Sequence of chain 1.A:
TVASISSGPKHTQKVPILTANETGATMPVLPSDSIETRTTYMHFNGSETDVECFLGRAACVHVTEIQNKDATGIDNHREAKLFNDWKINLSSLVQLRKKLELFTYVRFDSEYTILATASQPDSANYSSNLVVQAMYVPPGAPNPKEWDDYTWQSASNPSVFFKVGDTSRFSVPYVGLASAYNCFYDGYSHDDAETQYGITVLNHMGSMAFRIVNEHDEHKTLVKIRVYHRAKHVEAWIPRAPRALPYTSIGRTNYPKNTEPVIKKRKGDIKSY

Binding-site contacts:
Ligand atom O1A contacts residue PHE186 of chain 1.A at 2.8 Å.
Ligand atom C2A contacts residue MET224 of chain 1.A at 3.4 Å (hydrophobic).
Ligand atom C5C contacts residue VAL191 of chain 1.A at 3.9 Å (hydrophobic).
Ligand atom C5A contacts residue PHE186 of chain 1.A at 3.4 Å (hydrophobic).
Ligand atom N2 contacts residue ASN219 of chain 1.A at 3.6 Å.
Ligand atom C5C contacts residue VAL188 of chain 1.A at 3.9 Å (hydrophobic).
Ligand atom C2A contacts residue PHE186 of chain 1.A at 3.2 Å (hydrophobic).
Ligand atom CL1 contacts residue TYR128 of chain 1.A at 3.3 Å.
Ligand atom C5B contacts residue MET224 of chain 1.A at 3.5 Å (hydrophobic).
Ligand atom N3A contacts residue ALA24 of chain 1.C at 3.6 Å.
Ligand atom O1 contacts residue MET221 of chain 1.A at 3.2 Å (h-bond).
Ligand atom C5C contacts residue TYR152 of chain 1.A at 3.9 Å (hydrophobic).
Ligand atom C3B contacts residue TYR152 of chain 1.A at 3.7 Å (hydrophobic).
Ligand atom C5B contacts residue PHE186 of chain 1.A at 3.5 Å (hydrophobic).
Ligand atom C6B contacts residue TYR128 of chain 1.A at 3.8 Å (hydrophobic).
Ligand atom N3A contacts residue PRO174 of chain 1.A at 3.7 Å.
Ligand atom C31 contacts residue TYR197 of chain 1.A at 3.9 Å (hydrophobic).
Ligand atom C2B contacts residue TYR152 of chain 1.A at 3.8 Å (hydrophobic).
Ligand atom C4B contacts residue PHE186 of chain 1.A at 3.4 Å (hydrophobic).
Ligand atom N3A contacts residue PHE186 of chain 1.A at 3.9 Å.
Ligand atom C4B contacts residue MET224 of chain 1.A at 3.8 Å (hydrophobic).
Ligand atom C4 contacts residue LEU106 of chain 1.A at 3.6 Å (hydrophobic).
Ligand atom C5 contacts residue LEU106 of chain 1.A at 3.7 Å (hydrophobic).
Ligand atom C5A contacts residue MET224 of chain 1.A at 3.5 Å (hydrophobic).
Ligand atom C2C contacts residue TYR197 of chain 1.A at 3.8 Å (hydrophobic).
Ligand atom C1C contacts residue TYR128 of chain 1.A at 3.7 Å (hydrophobic).
Ligand atom C4C contacts residue VAL191 of chain 1.A at 3.5 Å (hydrophobic).
Ligand atom C4B contacts residue TYR152 of chain 1.A at 3.8 Å (hydrophobic).
Ligand atom C1C contacts residue LEU106 of chain 1.A at 3.5 Å (hydrophobic).
Ligand atom C3C contacts residue TYR128 of chain 1.A at 3.4 Å (hydrophobic).
Ligand atom C1B contacts residue VAL188 of chain 1.A at 3.9 Å (hydrophobic).
Ligand atom C5A contacts residue ALA150 of chain 1.A at 3.9 Å (hydrophobic).
Ligand atom O1A contacts residue MET224 of chain 1.A at 2.8 Å.
Ligand atom O1B contacts residue ILE104 of chain 1.A at 3.8 Å.
Ligand atom C2C contacts residue TYR128 of chain 1.A at 3.8 Å (hydrophobic).
Ligand atom C4C contacts residue VAL188 of chain 1.A at 3.9 Å (hydrophobic).
Ligand atom C2B contacts residue VAL188 of chain 1.A at 3.7 Å (hydrophobic).
Ligand atom C4A contacts residue PRO174 of chain 1.A at 3.3 Å (hydrophobic).
Ligand atom C5A contacts residue VAL176 of chain 1.A at 3.2 Å (hydrophobic).
Ligand atom CL1 contacts residue ILE104 of chain 1.A at 3.5 Å.

This small molecule binds to this protein.
Small molecule (SMILES): Cc1cc(CCCCCOc2ccc(C3=NCCO3)cc2Cl)on1

Sequence of chain 1.C:
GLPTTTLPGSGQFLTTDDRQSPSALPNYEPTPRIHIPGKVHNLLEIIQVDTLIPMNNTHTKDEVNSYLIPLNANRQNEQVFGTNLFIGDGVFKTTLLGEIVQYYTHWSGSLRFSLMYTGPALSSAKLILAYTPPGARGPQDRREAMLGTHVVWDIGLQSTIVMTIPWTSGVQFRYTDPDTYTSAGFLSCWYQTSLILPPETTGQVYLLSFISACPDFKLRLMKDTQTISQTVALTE

Sequence of chain 2.C:
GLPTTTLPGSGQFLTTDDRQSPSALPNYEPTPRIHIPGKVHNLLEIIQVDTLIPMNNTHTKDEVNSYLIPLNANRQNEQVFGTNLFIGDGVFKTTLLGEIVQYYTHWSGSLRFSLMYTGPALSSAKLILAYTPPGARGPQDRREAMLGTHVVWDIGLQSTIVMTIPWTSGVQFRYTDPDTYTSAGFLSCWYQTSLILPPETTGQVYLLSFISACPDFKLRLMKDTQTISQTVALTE